Sequence of chain 19.A:
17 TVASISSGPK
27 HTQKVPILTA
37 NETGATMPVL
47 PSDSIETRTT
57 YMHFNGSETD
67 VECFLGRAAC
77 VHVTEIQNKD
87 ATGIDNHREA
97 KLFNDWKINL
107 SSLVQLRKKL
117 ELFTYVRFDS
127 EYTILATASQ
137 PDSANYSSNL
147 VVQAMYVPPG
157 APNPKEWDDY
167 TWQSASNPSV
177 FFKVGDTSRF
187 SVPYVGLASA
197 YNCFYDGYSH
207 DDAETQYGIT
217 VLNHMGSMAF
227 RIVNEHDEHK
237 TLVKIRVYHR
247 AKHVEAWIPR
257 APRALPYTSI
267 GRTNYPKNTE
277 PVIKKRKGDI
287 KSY

Sequence of chain 20.C:
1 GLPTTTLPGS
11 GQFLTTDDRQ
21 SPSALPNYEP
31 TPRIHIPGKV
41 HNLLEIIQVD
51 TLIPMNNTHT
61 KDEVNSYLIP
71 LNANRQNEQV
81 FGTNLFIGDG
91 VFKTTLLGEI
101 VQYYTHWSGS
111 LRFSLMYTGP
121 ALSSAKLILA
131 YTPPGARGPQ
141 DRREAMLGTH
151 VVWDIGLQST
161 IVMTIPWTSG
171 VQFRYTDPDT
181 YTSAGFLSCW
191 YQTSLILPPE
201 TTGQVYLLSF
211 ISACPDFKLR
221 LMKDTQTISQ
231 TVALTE

Sequence of chain 19.C:
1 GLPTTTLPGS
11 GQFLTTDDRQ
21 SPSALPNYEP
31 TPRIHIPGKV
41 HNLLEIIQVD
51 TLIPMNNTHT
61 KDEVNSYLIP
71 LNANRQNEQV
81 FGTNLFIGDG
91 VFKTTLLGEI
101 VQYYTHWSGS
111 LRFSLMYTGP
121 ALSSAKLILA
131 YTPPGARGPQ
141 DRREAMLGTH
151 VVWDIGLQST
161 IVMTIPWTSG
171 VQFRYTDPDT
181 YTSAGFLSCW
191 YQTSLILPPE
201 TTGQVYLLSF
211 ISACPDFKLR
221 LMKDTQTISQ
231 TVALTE

Binding-site contacts:
Ligand atom C2A contacts residue PHE186 of chain 19.A at 3.6 Å (hydrophobic).
Ligand atom C5A contacts residue VAL176 of chain 19.A at 3.8 Å (hydrophobic).
Ligand atom N3A contacts residue ALA24 of chain 19.C at 3.8 Å.
Ligand atom C3B contacts residue TYR152 of chain 19.A at 3.9 Å (hydrophobic).
Ligand atom C5 contacts residue LEU106 of chain 19.A at 3.7 Å (hydrophobic).
Ligand atom N2 contacts residue ASN219 of chain 19.A at 3.5 Å (h-bond).
Ligand atom C1C contacts residue LEU106 of chain 19.A at 3.9 Å (hydrophobic).
Ligand atom CL2 contacts residue ILE104 of chain 19.A at 3.4 Å.
Ligand atom CL1 contacts residue VAL188 of chain 19.A at 3.7 Å.
Ligand atom C4 contacts residue TYR197 of chain 19.A at 3.6 Å (hydrophobic).
Ligand atom C3B contacts residue ALA24 of chain 19.C at 4.0 Å (hydrophobic).
Ligand atom O1 contacts residue MET221 of chain 19.A at 3.4 Å (h-bond).
Ligand atom C4C contacts residue VAL191 of chain 19.A at 3.7 Å (hydrophobic).
Ligand atom O1A contacts residue MET224 of chain 19.A at 3.9 Å.
Ligand atom C3C contacts residue TYR128 of chain 19.A at 3.8 Å (hydrophobic).
Ligand atom CL2 contacts residue MET224 of chain 19.A at 3.2 Å.
Ligand atom C5 contacts residue MET221 of chain 19.A at 3.9 Å (hydrophobic).
Ligand atom C2C contacts residue ILE104 of chain 19.A at 3.9 Å (hydrophobic).
Ligand atom CL1 contacts residue LEU25 of chain 19.C at 3.5 Å.
Ligand atom C5C contacts residue TYR152 of chain 19.A at 3.8 Å (hydrophobic).
Ligand atom C2C contacts residue MET221 of chain 19.A at 3.3 Å (hydrophobic).
Ligand atom C5B contacts residue MET224 of chain 19.A at 3.8 Å (hydrophobic).
Ligand atom C4B contacts residue TYR152 of chain 19.A at 3.7 Å (hydrophobic).
Ligand atom C5A contacts residue ALA150 of chain 19.A at 3.4 Å (hydrophobic).
Ligand atom N3A contacts residue PRO174 of chain 19.A at 3.3 Å (h-bond).
Ligand atom C4A contacts residue SER175 of chain 19.A at 3.6 Å.
Ligand atom C31 contacts residue TYR197 of chain 19.A at 3.6 Å (hydrophobic).
Ligand atom O1 contacts residue LEU106 of chain 19.A at 3.7 Å.
Ligand atom C1C contacts residue TYR128 of chain 19.A at 3.6 Å (hydrophobic).
Ligand atom N2 contacts residue MET221 of chain 19.A at 3.9 Å.
Ligand atom C4A contacts residue ALA150 of chain 19.A at 3.9 Å (hydrophobic).
Ligand atom CL2 contacts residue TYR128 of chain 19.A at 3.4 Å.
Ligand atom C31 contacts residue ASN219 of chain 19.A at 3.7 Å.
Ligand atom C4A contacts residue VAL176 of chain 19.A at 3.9 Å (hydrophobic).
Ligand atom C4B contacts residue PHE186 of chain 19.A at 3.6 Å (hydrophobic).
Ligand atom O1B contacts residue VAL188 of chain 19.A at 3.8 Å.
Ligand atom C3C contacts residue ILE104 of chain 19.A at 3.6 Å (hydrophobic).
Ligand atom O1A contacts residue PHE186 of chain 19.A at 3.4 Å.
Ligand atom C5B contacts residue PHE186 of chain 19.A at 3.8 Å (hydrophobic).
Ligand atom C4A contacts residue PRO174 of chain 19.A at 3.2 Å (hydrophobic).

This small molecule binds to this protein.
Small molecule (SMILES): Cc1cc(CCCCCOc2c(Cl)cc(C3=NCCO3)cc2Cl)on1